The small molecule below binds the protein below.
Small molecule (SMILES): CC(=O)N[C@H]1[C@H](O[C@H]2[C@H](O)[C@@H](NC(C)=O)CO[C@@H]2CO[C@@H]2O[C@@H](C)[C@@H](O)[C@@H](O)[C@@H]2O)O[C@H](CO)[C@@H](O[C@@H]2O[C@H](CO)[C@@H](O)[C@H](O)[C@@H]2O)[C@@H]1O

Binding-site contacts:
Ligand atom O7 contacts residue SER28 of chain 1.D at 3.5 Å.
Ligand atom C8 contacts residue ASN104 of chain 1.D at 3.7 Å.
Ligand atom C6 contacts residue SER28 of chain 1.D at 3.7 Å.
Ligand atom O7 contacts residue SER30 of chain 1.D at 2.8 Å (h-bond).
Ligand atom C6 contacts residue ASN326 of chain 1.A at 3.8 Å.
Ligand atom C7 contacts residue SER28 of chain 1.D at 4.0 Å.
Ligand atom O4 contacts residue SER30 of chain 1.D at 3.8 Å.
Ligand atom O5 contacts residue SER28 of chain 1.D at 3.5 Å (h-bond).
Ligand atom C5 contacts residue SER28 of chain 1.D at 4.2 Å.
Ligand atom C4 contacts residue ASN326 of chain 1.A at 4.3 Å.
Ligand atom C2 contacts residue SER30 of chain 1.D at 4.2 Å.
Ligand atom C1 contacts residue SER30 of chain 1.D at 4.5 Å.
Ligand atom C2 contacts residue SER28 of chain 1.D at 3.9 Å.
Ligand atom O4 contacts residue SER28 of chain 1.D at 4.5 Å.
Ligand atom O6 contacts residue SER28 of chain 1.D at 3.4 Å (h-bond).
Ligand atom C1 contacts residue ASN326 of chain 1.A at 1.5 Å.
Ligand atom C6 contacts residue THR328 of chain 1.A at 4.5 Å.
Ligand atom C8 contacts residue GLY31 of chain 1.D at 3.6 Å.
Ligand atom C7 contacts residue ASN326 of chain 1.A at 3.8 Å.
Ligand atom O3 contacts residue GLY31 of chain 1.D at 3.6 Å (h-bond).
Ligand atom N2 contacts residue SER28 of chain 1.D at 4.1 Å.
Ligand atom O4 contacts residue SER75 of chain 1.D at 4.2 Å.
Ligand atom O3 contacts residue SER28 of chain 1.D at 2.3 Å (h-bond).
Ligand atom N2 contacts residue ASN326 of chain 1.A at 3.0 Å (h-bond).
Ligand atom C3 contacts residue SER28 of chain 1.D at 3.5 Å.
Ligand atom C3 contacts residue ASN326 of chain 1.A at 3.9 Å.
Ligand atom C4 contacts residue SER28 of chain 1.D at 4.1 Å.
Ligand atom O6 contacts residue SER75 of chain 1.D at 3.7 Å.
Ligand atom C7 contacts residue SER30 of chain 1.D at 4.0 Å.
Ligand atom C5 contacts residue ASN326 of chain 1.A at 3.6 Å.
Ligand atom C7 contacts residue GLY31 of chain 1.D at 4.0 Å.
Ligand atom O3 contacts residue SER30 of chain 1.D at 4.0 Å.
Ligand atom C2 contacts residue ASN326 of chain 1.A at 2.6 Å.
Ligand atom C8 contacts residue TYR32 of chain 1.D at 4.4 Å (hydrophobic).
Ligand atom O5 contacts residue SER30 of chain 1.D at 4.2 Å.
Ligand atom O5 contacts residue ASN326 of chain 1.A at 2.4 Å (h-bond).
Ligand atom C8 contacts residue LEU101 of chain 1.D at 4.1 Å (hydrophobic).
Ligand atom C3 contacts residue SER30 of chain 1.D at 4.3 Å.
Ligand atom N2 contacts residue GLY31 of chain 1.D at 4.0 Å.
Ligand atom O7 contacts residue ASN326 of chain 1.A at 4.2 Å.

Sequence of chain 1.A:
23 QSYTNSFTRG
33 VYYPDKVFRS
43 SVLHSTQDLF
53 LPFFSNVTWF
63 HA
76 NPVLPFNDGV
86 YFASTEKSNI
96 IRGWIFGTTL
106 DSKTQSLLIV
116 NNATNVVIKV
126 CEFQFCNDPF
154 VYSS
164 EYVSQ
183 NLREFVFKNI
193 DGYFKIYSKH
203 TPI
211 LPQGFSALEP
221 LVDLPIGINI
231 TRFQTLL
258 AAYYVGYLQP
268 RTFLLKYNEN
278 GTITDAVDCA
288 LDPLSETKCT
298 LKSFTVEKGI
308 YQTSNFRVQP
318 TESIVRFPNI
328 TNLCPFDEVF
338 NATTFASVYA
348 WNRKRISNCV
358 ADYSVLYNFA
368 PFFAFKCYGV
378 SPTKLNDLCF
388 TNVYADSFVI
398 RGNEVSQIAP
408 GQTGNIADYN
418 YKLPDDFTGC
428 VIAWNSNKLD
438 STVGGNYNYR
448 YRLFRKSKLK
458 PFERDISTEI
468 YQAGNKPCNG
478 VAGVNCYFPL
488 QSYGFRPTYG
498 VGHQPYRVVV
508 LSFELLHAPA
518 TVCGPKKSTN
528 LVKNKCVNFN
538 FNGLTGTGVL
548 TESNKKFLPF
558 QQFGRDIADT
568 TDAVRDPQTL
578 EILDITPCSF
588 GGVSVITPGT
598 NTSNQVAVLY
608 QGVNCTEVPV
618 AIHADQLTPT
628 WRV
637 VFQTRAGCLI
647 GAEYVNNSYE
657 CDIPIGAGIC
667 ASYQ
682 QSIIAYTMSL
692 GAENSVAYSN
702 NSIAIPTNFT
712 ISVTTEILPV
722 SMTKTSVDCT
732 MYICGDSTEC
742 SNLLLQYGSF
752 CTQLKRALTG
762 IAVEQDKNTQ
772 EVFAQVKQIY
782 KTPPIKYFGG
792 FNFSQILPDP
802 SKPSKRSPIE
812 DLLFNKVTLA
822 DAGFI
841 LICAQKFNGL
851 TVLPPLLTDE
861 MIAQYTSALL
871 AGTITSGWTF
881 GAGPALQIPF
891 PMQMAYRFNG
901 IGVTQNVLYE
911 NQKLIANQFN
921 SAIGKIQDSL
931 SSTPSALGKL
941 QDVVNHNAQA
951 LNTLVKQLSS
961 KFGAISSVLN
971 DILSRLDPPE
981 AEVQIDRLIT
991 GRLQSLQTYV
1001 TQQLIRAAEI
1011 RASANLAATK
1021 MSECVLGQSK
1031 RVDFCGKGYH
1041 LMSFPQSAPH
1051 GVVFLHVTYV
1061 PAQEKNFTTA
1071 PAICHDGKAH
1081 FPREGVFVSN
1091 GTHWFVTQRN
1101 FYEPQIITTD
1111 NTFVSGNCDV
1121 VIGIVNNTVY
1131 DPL

Sequence of chain 1.D:
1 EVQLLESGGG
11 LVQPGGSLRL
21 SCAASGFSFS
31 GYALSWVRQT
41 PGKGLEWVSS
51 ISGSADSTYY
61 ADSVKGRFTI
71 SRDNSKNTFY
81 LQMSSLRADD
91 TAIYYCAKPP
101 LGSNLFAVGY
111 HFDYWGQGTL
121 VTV